Sequence of chain 2.M:
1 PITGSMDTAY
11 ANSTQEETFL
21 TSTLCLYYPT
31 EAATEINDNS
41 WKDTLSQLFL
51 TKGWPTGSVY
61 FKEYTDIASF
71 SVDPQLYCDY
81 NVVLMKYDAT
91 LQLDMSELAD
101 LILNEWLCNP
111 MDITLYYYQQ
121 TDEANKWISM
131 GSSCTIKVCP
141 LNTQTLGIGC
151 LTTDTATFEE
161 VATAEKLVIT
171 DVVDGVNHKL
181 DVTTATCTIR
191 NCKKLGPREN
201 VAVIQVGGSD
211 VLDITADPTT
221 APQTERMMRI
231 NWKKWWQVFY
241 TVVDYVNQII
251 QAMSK

Binding-site contacts:
Ligand atom C5 contacts residue ASN12 of chain 2.M at 4.2 Å.
Ligand atom N2 contacts residue ASN12 of chain 2.M at 3.8 Å.
Ligand atom C1 contacts residue ASN12 of chain 2.M at 2.2 Å.
Ligand atom O7 contacts residue ASN12 of chain 2.M at 3.6 Å.
Ligand atom C2 contacts residue ASN12 of chain 2.M at 3.3 Å.
Ligand atom O5 contacts residue ASN12 of chain 2.M at 2.8 Å (h-bond).
Ligand atom C7 contacts residue ASN12 of chain 2.M at 3.9 Å.

The protein below binds the small molecule below.
Small molecule (SMILES): CC(=O)N[C@H]1[C@H](O[C@H]2[C@H](O)[C@@H](NC(C)=O)CO[C@@H]2CO)O[C@H](CO)[C@@H](O)[C@@H]1O